Binding-site contacts:
Ligand atom C27 contacts residue THR21 of chain 1.BA at 3.7 Å.
Ligand atom C24 contacts residue GLY47 of chain 1.BA at 3.5 Å.
Ligand atom C6 contacts residue THR1 of chain 1.BA at 3.7 Å.
Ligand atom C7 contacts residue GLY47 of chain 1.BA at 3.6 Å.
Ligand atom N25 contacts residue THR21 of chain 1.BA at 3.0 Å (h-bond).
Ligand atom C42 contacts residue GLY47 of chain 1.BA at 3.7 Å.
Ligand atom O49 contacts residue THR20 of chain 1.BA at 3.4 Å.
Ligand atom C4 contacts residue THR20 of chain 1.BA at 3.2 Å.
Ligand atom O21 contacts residue GLY47 of chain 1.BA at 2.9 Å (h-bond).
Ligand atom C2 contacts residue ARG45 of chain 1.BA at 3.1 Å.
Ligand atom C27 contacts residue THR22 of chain 1.BA at 3.6 Å.
Ligand atom C1 contacts residue ARG45 of chain 1.BA at 3.4 Å.
Ligand atom C12 contacts residue THR1 of chain 1.BA at 2.5 Å.
Ligand atom C5 contacts residue THR20 of chain 1.BA at 3.6 Å.
Ligand atom O37 contacts residue THR22 of chain 1.BA at 3.7 Å.
Ligand atom C3 contacts residue THR31 of chain 1.BA at 3.7 Å.
Ligand atom O21 contacts residue SER46 of chain 1.BA at 3.5 Å.
Ligand atom O37 contacts residue THR21 of chain 1.BA at 3.8 Å.
Ligand atom C9 contacts residue THR1 of chain 1.BA at 1.4 Å.
Ligand atom C32 contacts residue HIS116 of chain 1.V at 3.7 Å.
Ligand atom C7 contacts residue THR1 of chain 1.BA at 2.7 Å.
Ligand atom C4 contacts residue ALA49 of chain 1.BA at 3.7 Å (hydrophobic).
Ligand atom C3 contacts residue ARG45 of chain 1.BA at 3.6 Å.
Ligand atom C23 contacts residue GLY47 of chain 1.BA at 3.7 Å.
Ligand atom O39 contacts residue ALA49 of chain 1.BA at 3.3 Å (h-bond).
Ligand atom C7 contacts residue ARG45 of chain 1.BA at 3.7 Å.
Ligand atom C12 contacts residue SER129 of chain 1.BA at 3.7 Å.
Ligand atom C11 contacts residue THR1 of chain 1.BA at 2.5 Å.
Ligand atom C8 contacts residue THR1 of chain 1.BA at 2.4 Å.
Ligand atom N22 contacts residue GLY47 of chain 1.BA at 2.9 Å (h-bond).
Ligand atom N22 contacts residue THR1 of chain 1.BA at 3.7 Å.
Ligand atom O21 contacts residue THR1 of chain 1.BA at 2.4 Å (h-bond).
Ligand atom C8 contacts residue GLY47 of chain 1.BA at 3.8 Å.
Ligand atom C11 contacts residue THR21 of chain 1.BA at 3.7 Å.
Ligand atom N28 contacts residue THR22 of chain 1.BA at 3.8 Å.
Ligand atom O49 contacts residue THR21 of chain 1.BA at 3.3 Å (h-bond).
Ligand atom C46 contacts residue SER48 of chain 1.BA at 3.8 Å.
Ligand atom C11 contacts residue SER168 of chain 1.BA at 3.5 Å.
Ligand atom C10 contacts residue THR1 of chain 1.BA at 1.5 Å.
Ligand atom O13 contacts residue THR1 of chain 1.BA at 3.1 Å (h-bond).

The small molecule below binds the protein below.
Small molecule (SMILES): COc1ccc(C[C@H](NC(=O)[C@H](C)NC(=O)CN2CCOCC2)C(=O)N[C@@H](Cc2ccccc2)[C@@H](O)[C@H](C)CO)cc1

Sequence of chain 1.V:
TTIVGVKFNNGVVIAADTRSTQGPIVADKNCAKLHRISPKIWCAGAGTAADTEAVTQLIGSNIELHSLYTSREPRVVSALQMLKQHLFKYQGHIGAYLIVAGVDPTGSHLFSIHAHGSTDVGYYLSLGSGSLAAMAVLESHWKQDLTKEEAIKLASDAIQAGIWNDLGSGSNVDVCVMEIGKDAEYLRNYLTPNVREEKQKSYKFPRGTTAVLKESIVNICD

Sequence of chain 1.BA:
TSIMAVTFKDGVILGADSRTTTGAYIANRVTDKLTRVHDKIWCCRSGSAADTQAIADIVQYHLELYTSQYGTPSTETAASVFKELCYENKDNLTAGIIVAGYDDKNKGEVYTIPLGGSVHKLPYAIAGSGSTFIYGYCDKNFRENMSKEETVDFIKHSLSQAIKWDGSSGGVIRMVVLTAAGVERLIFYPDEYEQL